Sequence of chain 1.A:
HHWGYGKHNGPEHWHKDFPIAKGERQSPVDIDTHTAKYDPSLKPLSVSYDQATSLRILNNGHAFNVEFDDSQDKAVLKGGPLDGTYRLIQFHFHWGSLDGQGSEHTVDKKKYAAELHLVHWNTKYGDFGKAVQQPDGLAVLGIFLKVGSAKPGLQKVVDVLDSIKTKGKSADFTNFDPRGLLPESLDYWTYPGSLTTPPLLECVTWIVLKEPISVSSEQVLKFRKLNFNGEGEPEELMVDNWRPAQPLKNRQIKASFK

Binding-site contacts:
Ligand atom C4 contacts residue GOL1 of chain 1.D at 3.9 Å.
Ligand atom S2 contacts residue VAL121 of chain 1.A at 4.0 Å.
Ligand atom C9 contacts residue THR199 of chain 1.A at 3.5 Å.
Ligand atom C4 contacts residue PHE130 of chain 1.A at 4.0 Å (hydrophobic).
Ligand atom N1 contacts residue ZN1 of chain 1.B at 1.9 Å.
Ligand atom N1 contacts residue THR199 of chain 1.A at 4.0 Å.
Ligand atom C1 contacts residue VAL121 of chain 1.A at 3.8 Å (hydrophobic).
Ligand atom O1 contacts residue ZN1 of chain 1.B at 3.1 Å.
Ligand atom C5 contacts residue THR199 of chain 1.A at 3.3 Å.
Ligand atom C8 contacts residue PHE130 of chain 1.A at 3.7 Å (hydrophobic).
Ligand atom N1 contacts residue THR198 of chain 1.A at 2.7 Å (h-bond).
Ligand atom C1 contacts residue HIS94 of chain 1.A at 4.0 Å.
Ligand atom C5 contacts residue GOL1 of chain 1.D at 4.1 Å.
Ligand atom C9 contacts residue GOL1 of chain 1.D at 3.7 Å.
Ligand atom O2 contacts residue TRP208 of chain 1.A at 3.6 Å.
Ligand atom N2 contacts residue THR199 of chain 1.A at 3.7 Å.
Ligand atom C5 contacts residue PRO200 of chain 1.A at 3.9 Å (hydrophobic).
Ligand atom O1 contacts residue HIS119 of chain 1.A at 3.8 Å.
Ligand atom N1 contacts residue GLU106 of chain 1.A at 4.1 Å.
Ligand atom S2 contacts residue PHE130 of chain 1.A at 3.7 Å.
Ligand atom S1 contacts residue HIS119 of chain 1.A at 4.0 Å.
Ligand atom S1 contacts residue HIS94 of chain 1.A at 3.9 Å.
Ligand atom C2 contacts residue GOL1 of chain 1.D at 3.7 Å.
Ligand atom O2 contacts residue ZN1 of chain 1.B at 4.0 Å.
Ligand atom C6 contacts residue PRO201 of chain 1.A at 3.7 Å (hydrophobic).
Ligand atom C9 contacts residue HIS94 of chain 1.A at 3.8 Å.
Ligand atom C6 contacts residue PRO200 of chain 1.A at 3.7 Å (hydrophobic).
Ligand atom O2 contacts residue THR198 of chain 1.A at 2.7 Å (h-bond).
Ligand atom N1 contacts residue HIS119 of chain 1.A at 3.3 Å (h-bond).
Ligand atom N1 contacts residue HIS96 of chain 1.A at 3.2 Å (h-bond).
Ligand atom C3 contacts residue GOL1 of chain 1.D at 3.7 Å.
Ligand atom S1 contacts residue THR198 of chain 1.A at 3.7 Å.
Ligand atom O1 contacts residue VAL121 of chain 1.A at 3.9 Å.
Ligand atom C1 contacts residue GOL1 of chain 1.D at 3.9 Å.
Ligand atom S1 contacts residue ZN1 of chain 1.B at 3.1 Å.
Ligand atom N2 contacts residue THR198 of chain 1.A at 3.8 Å.
Ligand atom N2 contacts residue LEU197 of chain 1.A at 3.7 Å.
Ligand atom O2 contacts residue LEU197 of chain 1.A at 3.3 Å.
Ligand atom N1 contacts residue HIS94 of chain 1.A at 3.2 Å (h-bond).
Ligand atom O1 contacts residue HIS94 of chain 1.A at 3.1 Å.

The small molecule below binds the protein below.
Small molecule (SMILES): NS(=O)(=O)NCc1csc2ccccc12